This small molecule binds to this protein.
Small molecule (SMILES): CCC[C@H](NC(=O)[C@H](O)[C@H](Cc1cccs1)NC(=O)[C@H](Cc1cccs1)NC(=O)[C@@H](NC(=O)[C@@H](N)CCC(=O)O)[C@@H](C)CC)C(=O)O

Sequence of chain 1.A:
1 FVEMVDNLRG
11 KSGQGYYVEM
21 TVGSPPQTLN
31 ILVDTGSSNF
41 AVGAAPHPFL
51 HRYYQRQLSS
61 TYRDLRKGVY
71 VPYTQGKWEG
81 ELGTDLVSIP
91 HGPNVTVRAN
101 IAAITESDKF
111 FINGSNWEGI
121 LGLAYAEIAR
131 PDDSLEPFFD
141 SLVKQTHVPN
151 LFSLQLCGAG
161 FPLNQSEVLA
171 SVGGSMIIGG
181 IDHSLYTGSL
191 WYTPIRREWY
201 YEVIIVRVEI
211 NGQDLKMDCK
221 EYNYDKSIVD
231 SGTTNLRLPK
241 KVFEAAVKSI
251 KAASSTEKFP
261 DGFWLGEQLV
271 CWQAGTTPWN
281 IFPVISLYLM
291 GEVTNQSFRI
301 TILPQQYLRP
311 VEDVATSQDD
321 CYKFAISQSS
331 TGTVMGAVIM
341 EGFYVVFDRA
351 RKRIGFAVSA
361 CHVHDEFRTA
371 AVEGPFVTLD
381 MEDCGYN

Binding-site contacts:
Ligand atom O2 contacts residue ASP230 of chain 1.A at 2.4 Å (salt-bridge).
Ligand atom C contacts residue GLY13 of chain 1.A at 3.5 Å.
Ligand atom C7 contacts residue ASP34 of chain 1.A at 3.6 Å.
Ligand atom O2 contacts residue THR233 of chain 1.A at 2.4 Å (h-bond).
Ligand atom C13 contacts residue THR74 of chain 1.A at 3.0 Å.
Ligand atom C11 contacts residue ILE228 of chain 1.A at 3.6 Å (hydrophobic).
Ligand atom C2 contacts residue ASP34 of chain 1.A at 3.4 Å.
Ligand atom N1 contacts residue GLY232 of chain 1.A at 2.8 Å (h-bond).
Ligand atom CG1 contacts residue GLY232 of chain 1.A at 3.2 Å.
Ligand atom O contacts residue GLN75 of chain 1.A at 3.1 Å (h-bond).
Ligand atom N contacts residue GLY13 of chain 1.A at 2.5 Å (h-bond).
Ligand atom C contacts residue GLY232 of chain 1.A at 3.4 Å.
Ligand atom CD1 contacts residue GLY15 of chain 1.A at 3.2 Å.
Ligand atom O3 contacts residue THR74 of chain 1.A at 2.6 Å (h-bond).
Ligand atom C2 contacts residue GLY232 of chain 1.A at 3.5 Å.
Ligand atom CD contacts residue GLN75 of chain 1.A at 3.6 Å.
Ligand atom O contacts residue THR234 of chain 1.A at 2.7 Å (h-bond).
Ligand atom O contacts residue THR74 of chain 1.A at 3.2 Å (h-bond).
Ligand atom O1 contacts residue ASP230 of chain 1.A at 3.2 Å (salt-bridge).
Ligand atom C9 contacts residue THR74 of chain 1.A at 3.1 Å.
Ligand atom O1 contacts residue ASP34 of chain 1.A at 2.3 Å (salt-bridge).
Ligand atom O contacts residue GLY232 of chain 1.A at 3.3 Å (h-bond).
Ligand atom CG1 contacts residue THR234 of chain 1.A at 3.0 Å.
Ligand atom O contacts residue THR233 of chain 1.A at 2.8 Å.
Ligand atom C8 contacts residue THR233 of chain 1.A at 3.6 Å.
Ligand atom C10 contacts residue ASP230 of chain 1.A at 3.1 Å.
Ligand atom OE1 contacts residue ASN235 of chain 1.A at 3.0 Å (h-bond).
Ligand atom C6 contacts residue TYR73 of chain 1.A at 3.4 Å (hydrophobic).
Ligand atom N contacts residue THR234 of chain 1.A at 2.8 Å (h-bond).
Ligand atom CE1 contacts residue GLN75 of chain 1.A at 3.6 Å.
Ligand atom CG2 contacts residue GLY13 of chain 1.A at 3.6 Å.
Ligand atom CA contacts residue GLY13 of chain 1.A at 2.9 Å.
Ligand atom CA contacts residue THR234 of chain 1.A at 3.6 Å.
Ligand atom C8 contacts residue ASP230 of chain 1.A at 3.3 Å.
Ligand atom C12 contacts residue TYR200 of chain 1.A at 3.4 Å (hydrophobic).
Ligand atom CD1 contacts residue GLY232 of chain 1.A at 3.5 Å.
Ligand atom O4 contacts residue THR233 of chain 1.A at 2.6 Å (h-bond).
Ligand atom C5 contacts residue PHE110 of chain 1.A at 3.3 Å (hydrophobic).
Ligand atom CG2 contacts residue GLN14 of chain 1.A at 3.5 Å.
Ligand atom O contacts residue GLN75 of chain 1.A at 3.3 Å (h-bond).